The protein below binds the small molecule below.
Small molecule (SMILES): CC1=C(CCC(=O)O)C2=Cc3c(CCC(=O)O)c(C)c4n3[Fe@]35n6c(c(C)c(CCC(=O)O)c6=CC1=[N+]23)=CC1=[N+]5C(=C4)C(C)=C1CCC(=O)O

Sequence of chain 1.L:
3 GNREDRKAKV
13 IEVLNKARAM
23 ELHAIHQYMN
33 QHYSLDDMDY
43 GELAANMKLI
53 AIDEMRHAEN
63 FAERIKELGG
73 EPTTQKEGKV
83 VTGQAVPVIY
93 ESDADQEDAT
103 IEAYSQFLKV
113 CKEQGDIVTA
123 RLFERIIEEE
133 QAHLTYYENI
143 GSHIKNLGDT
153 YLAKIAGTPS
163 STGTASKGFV

Binding-site contacts:
Ligand atom CHB contacts residue MET57 of chain 1.L at 3.5 Å (hydrophobic).
Ligand atom O2C contacts residue SER168 of chain 1.K at 3.2 Å.
Ligand atom FE contacts residue MET57 of chain 1.K at 2.4 Å.
Ligand atom CGA contacts residue ARG20 of chain 1.K at 3.5 Å.
Ligand atom FE contacts residue MET57 of chain 1.L at 2.4 Å.
Ligand atom O1D contacts residue ARG20 of chain 1.L at 3.0 Å (salt-bridge).
Ligand atom CGB contacts residue LYS50 of chain 1.L at 3.3 Å.
Ligand atom NC contacts residue MET57 of chain 1.L at 3.0 Å (h-bond).
Ligand atom NA contacts residue MET57 of chain 1.L at 3.0 Å (h-bond).
Ligand atom CMC contacts residue LYS50 of chain 1.K at 3.6 Å.
Ligand atom O1B contacts residue LYS50 of chain 1.L at 2.8 Å (salt-bridge).
Ligand atom CMD contacts residue GLU61 of chain 1.L at 3.5 Å.
Ligand atom CGA contacts residue TYR35 of chain 1.L at 3.4 Å (hydrophobic).
Ligand atom C4A contacts residue MET57 of chain 1.L at 3.5 Å (hydrophobic).
Ligand atom CMB contacts residue GLU61 of chain 1.K at 3.0 Å.
Ligand atom O2B contacts residue GLU61 of chain 1.K at 3.5 Å (salt-bridge).
Ligand atom CGD contacts residue ARG20 of chain 1.L at 3.2 Å.
Ligand atom O2D contacts residue ARG20 of chain 1.L at 2.8 Å (salt-bridge).
Ligand atom NC contacts residue MET57 of chain 1.K at 3.2 Å (h-bond).
Ligand atom O1D contacts residue HIS28 of chain 1.K at 3.4 Å.
Ligand atom ND contacts residue MET57 of chain 1.K at 3.3 Å (h-bond).
Ligand atom NB contacts residue MET57 of chain 1.L at 3.0 Å (h-bond).
Ligand atom O2A contacts residue MET31 of chain 1.L at 3.4 Å.
Ligand atom O2D contacts residue TYR35 of chain 1.K at 2.6 Å (h-bond).
Ligand atom NB contacts residue MET57 of chain 1.K at 3.1 Å (h-bond).
Ligand atom O1C contacts residue LYS169 of chain 1.L at 3.5 Å (salt-bridge).
Ligand atom C1D contacts residue MET57 of chain 1.L at 3.4 Å (hydrophobic).
Ligand atom C1B contacts residue MET57 of chain 1.L at 3.4 Å (hydrophobic).
Ligand atom O1A contacts residue ARG20 of chain 1.K at 2.6 Å (salt-bridge).
Ligand atom O1A contacts residue TYR35 of chain 1.L at 2.7 Å (h-bond).
Ligand atom O2A contacts residue ARG20 of chain 1.K at 3.2 Å (salt-bridge).
Ligand atom C4A contacts residue MET57 of chain 1.K at 3.4 Å (hydrophobic).
Ligand atom O1C contacts residue SER168 of chain 1.L at 2.8 Å.
Ligand atom ND contacts residue MET57 of chain 1.L at 3.0 Å (h-bond).
Ligand atom CMD contacts residue MET57 of chain 1.L at 3.3 Å (hydrophobic).
Ligand atom NA contacts residue MET57 of chain 1.K at 3.2 Å (h-bond).
Ligand atom CBB contacts residue SER168 of chain 1.L at 3.3 Å.
Ligand atom C4D contacts residue MET57 of chain 1.L at 3.4 Å (hydrophobic).
Ligand atom O2B contacts residue SER168 of chain 1.L at 3.6 Å (h-bond).
Ligand atom O2C contacts residue LYS169 of chain 1.K at 3.6 Å (salt-bridge).

Sequence of chain 1.K:
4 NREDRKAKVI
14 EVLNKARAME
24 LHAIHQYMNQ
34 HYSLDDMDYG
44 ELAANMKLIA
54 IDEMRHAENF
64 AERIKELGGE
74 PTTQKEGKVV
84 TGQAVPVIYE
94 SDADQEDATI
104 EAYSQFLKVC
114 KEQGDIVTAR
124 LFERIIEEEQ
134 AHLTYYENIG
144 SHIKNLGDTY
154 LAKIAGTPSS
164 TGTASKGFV